The small molecule below binds the protein below.
Small molecule (SMILES): N[C@@H](Cc1c[nH]c2ccccc12)C(=O)O

Sequence of chain 3.C:
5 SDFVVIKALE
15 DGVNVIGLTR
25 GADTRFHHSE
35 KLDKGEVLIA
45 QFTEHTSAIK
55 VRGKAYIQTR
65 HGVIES

Binding-site contacts:
Ligand atom CA contacts residue SER51 of chain 3.C at 3.1 Å.
Ligand atom CH2 contacts residue ILE20 of chain 2.A at 3.7 Å (hydrophobic).
Ligand atom OXT contacts residue ARG24 of chain 3.C at 3.2 Å.
Ligand atom O contacts residue GLY25 of chain 3.C at 2.9 Å (h-bond).
Ligand atom NE1 contacts residue ILE53 of chain 2.A at 4.1 Å.
Ligand atom OXT contacts residue THR47 of chain 2.A at 3.9 Å.
Ligand atom O contacts residue THR23 of chain 3.C at 3.0 Å (h-bond).
Ligand atom NE1 contacts residue GLN45 of chain 2.A at 3.0 Å (h-bond).
Ligand atom N contacts residue THR50 of chain 2.A at 2.7 Å (h-bond).
Ligand atom CH2 contacts residue VAL19 of chain 2.A at 3.8 Å (hydrophobic).
Ligand atom CZ3 contacts residue VAL19 of chain 2.A at 4.1 Å (hydrophobic).
Ligand atom CE3 contacts residue HIS31 of chain 2.A at 4.1 Å.
Ligand atom O contacts residue THR28 of chain 3.C at 3.0 Å (h-bond).
Ligand atom CG contacts residue THR50 of chain 2.A at 4.0 Å.
Ligand atom CE3 contacts residue HIS32 of chain 2.A at 3.9 Å.
Ligand atom C contacts residue SER51 of chain 3.C at 3.3 Å.
Ligand atom CD2 contacts residue THR50 of chain 2.A at 4.0 Å.
Ligand atom OXT contacts residue GLY25 of chain 3.C at 2.5 Å (h-bond).
Ligand atom C contacts residue ARG24 of chain 3.C at 3.9 Å.
Ligand atom CH2 contacts residue GLY21 of chain 2.A at 3.3 Å.
Ligand atom O contacts residue ASP27 of chain 3.C at 3.4 Å (salt-bridge).
Ligand atom NE1 contacts residue ALA44 of chain 2.A at 3.5 Å.
Ligand atom CE2 contacts residue ALA44 of chain 2.A at 4.0 Å (hydrophobic).
Ligand atom CD1 contacts residue THR47 of chain 2.A at 4.0 Å.
Ligand atom CD1 contacts residue SER51 of chain 3.C at 4.0 Å.
Ligand atom CB contacts residue SER51 of chain 3.C at 3.5 Å.
Ligand atom O contacts residue SER51 of chain 3.C at 4.1 Å.
Ligand atom OXT contacts residue SER51 of chain 3.C at 3.3 Å (h-bond).
Ligand atom CA contacts residue THR50 of chain 2.A at 4.1 Å.
Ligand atom CZ2 contacts residue GLY21 of chain 2.A at 4.0 Å.
Ligand atom CD1 contacts residue GLN45 of chain 2.A at 3.1 Å.
Ligand atom N contacts residue HIS31 of chain 2.A at 4.0 Å.
Ligand atom CZ2 contacts residue ILE53 of chain 2.A at 3.8 Å (hydrophobic).
Ligand atom N contacts residue THR47 of chain 2.A at 2.8 Å (h-bond).
Ligand atom CA contacts residue THR47 of chain 2.A at 3.7 Å.
Ligand atom C contacts residue GLY25 of chain 3.C at 3.1 Å.
Ligand atom CZ3 contacts residue HIS32 of chain 2.A at 3.7 Å.
Ligand atom OXT contacts residue THR23 of chain 3.C at 3.8 Å.
Ligand atom C contacts residue THR23 of chain 3.C at 3.5 Å.
Ligand atom CZ3 contacts residue GLY21 of chain 2.A at 3.5 Å.

Sequence of chain 2.A:
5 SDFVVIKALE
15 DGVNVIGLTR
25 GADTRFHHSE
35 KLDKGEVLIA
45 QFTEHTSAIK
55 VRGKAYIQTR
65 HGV